Sequence of chain 1.C:
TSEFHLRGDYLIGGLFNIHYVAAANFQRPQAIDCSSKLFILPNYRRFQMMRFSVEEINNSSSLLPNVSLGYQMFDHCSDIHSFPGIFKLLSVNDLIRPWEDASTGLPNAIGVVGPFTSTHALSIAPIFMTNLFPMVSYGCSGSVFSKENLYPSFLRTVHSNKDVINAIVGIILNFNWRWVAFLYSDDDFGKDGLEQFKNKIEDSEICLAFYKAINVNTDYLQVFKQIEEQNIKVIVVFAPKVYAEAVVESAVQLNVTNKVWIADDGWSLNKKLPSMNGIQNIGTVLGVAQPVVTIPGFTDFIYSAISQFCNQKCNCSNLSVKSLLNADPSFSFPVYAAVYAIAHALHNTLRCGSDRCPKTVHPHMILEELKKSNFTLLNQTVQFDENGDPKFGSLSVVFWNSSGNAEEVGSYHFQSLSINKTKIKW

Binding-site contacts:
Ligand atom O7 contacts residue ASN391 of chain 1.C at 4.4 Å.
Ligand atom O6 contacts residue THR393 of chain 1.C at 4.2 Å.
Ligand atom O5 contacts residue ASN391 of chain 1.C at 2.4 Å (h-bond).
Ligand atom C5 contacts residue ASN391 of chain 1.C at 3.6 Å.
Ligand atom C3 contacts residue ASN391 of chain 1.C at 3.9 Å.
Ligand atom N2 contacts residue ASN391 of chain 1.C at 2.9 Å (h-bond).
Ligand atom C7 contacts residue ASN391 of chain 1.C at 3.5 Å.
Ligand atom C4 contacts residue ASN391 of chain 1.C at 4.2 Å.
Ligand atom C1 contacts residue ASN391 of chain 1.C at 1.4 Å.
Ligand atom C8 contacts residue ASN391 of chain 1.C at 3.6 Å.
Ligand atom C2 contacts residue ASN391 of chain 1.C at 2.5 Å.

A protein and the small-molecule ligand that binds it are described below.
Small molecule (SMILES): CC(=O)N[C@@H]1[C@@H](O)[C@H](O)[C@@H](CO)O[C@H]1O